The small molecule below binds the protein below.
Small molecule (SMILES): CC(=O)N[C@@H]1[C@@H](O)[C@H](O[C@@H]2O[C@H](CO[C@]3(C(=O)O)C[C@H](O)[C@@H](NC(C)=O)[C@H]([C@H](O)[C@H](O)CO)O3)[C@H](O)[C@H](O)[C@H]2O)[C@@H](CO)O[C@H]1O

Sequence of chain 53.A:
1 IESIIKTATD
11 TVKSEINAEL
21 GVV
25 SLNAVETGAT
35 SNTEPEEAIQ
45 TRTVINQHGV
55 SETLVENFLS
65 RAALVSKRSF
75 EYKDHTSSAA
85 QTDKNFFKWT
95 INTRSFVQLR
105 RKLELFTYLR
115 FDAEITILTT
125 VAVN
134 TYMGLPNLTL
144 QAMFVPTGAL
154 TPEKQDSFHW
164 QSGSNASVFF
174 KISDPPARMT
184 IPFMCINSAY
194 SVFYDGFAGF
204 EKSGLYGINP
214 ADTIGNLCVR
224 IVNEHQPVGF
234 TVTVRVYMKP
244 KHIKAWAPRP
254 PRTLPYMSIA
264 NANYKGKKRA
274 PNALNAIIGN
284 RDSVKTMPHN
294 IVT

Sequence of chain 53.B:
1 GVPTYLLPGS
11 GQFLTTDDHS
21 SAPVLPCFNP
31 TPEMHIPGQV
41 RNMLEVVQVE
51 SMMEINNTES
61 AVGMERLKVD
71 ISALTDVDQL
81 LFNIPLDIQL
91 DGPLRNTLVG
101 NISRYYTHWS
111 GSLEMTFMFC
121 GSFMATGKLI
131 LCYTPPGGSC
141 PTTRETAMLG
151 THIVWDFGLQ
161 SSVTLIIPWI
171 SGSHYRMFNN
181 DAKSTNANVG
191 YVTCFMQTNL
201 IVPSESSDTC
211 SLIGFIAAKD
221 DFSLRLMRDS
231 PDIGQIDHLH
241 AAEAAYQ

Binding-site contacts:
Ligand atom O4 contacts residue ARG95 of chain 53.B at 3.3 Å (salt-bridge).
Ligand atom O1B contacts residue ASP91 of chain 53.B at 3.8 Å.
Ligand atom O6 contacts residue ASP91 of chain 53.B at 3.2 Å.
Ligand atom O3 contacts residue PRO274 of chain 53.A at 3.6 Å.
Ligand atom C4 contacts residue PRO231 of chain 53.B at 3.4 Å (hydrophobic).
Ligand atom C11 contacts residue ILE233 of chain 53.B at 3.5 Å (hydrophobic).
Ligand atom C10 contacts residue ASN275 of chain 53.A at 3.2 Å.
Ligand atom O4 contacts residue ASP91 of chain 53.B at 2.4 Å (salt-bridge).
Ligand atom C4 contacts residue ASP91 of chain 53.B at 3.4 Å.
Ligand atom C1 contacts residue ARG104 of chain 53.B at 3.4 Å.
Ligand atom C11 contacts residue GLY234 of chain 53.B at 3.7 Å.
Ligand atom O7 contacts residue ASN180 of chain 53.B at 3.2 Å (h-bond).
Ligand atom O3 contacts residue GLY282 of chain 53.A at 3.3 Å.
Ligand atom C10 contacts residue LYS270 of chain 53.A at 3.6 Å.
Ligand atom C3 contacts residue ARG104 of chain 53.B at 3.8 Å.
Ligand atom N5 contacts residue ASN275 of chain 53.A at 3.5 Å (h-bond).
Ligand atom C4 contacts residue ASP232 of chain 53.B at 3.5 Å.
Ligand atom O7 contacts residue LYS270 of chain 53.A at 3.4 Å (salt-bridge).
Ligand atom C5 contacts residue ASN275 of chain 53.A at 3.5 Å.
Ligand atom O6 contacts residue PRO274 of chain 53.A at 3.8 Å.
Ligand atom O10 contacts residue ASN275 of chain 53.A at 2.7 Å (h-bond).
Ligand atom O4 contacts residue ASP232 of chain 53.B at 2.9 Å (salt-bridge).
Ligand atom N5 contacts residue PRO231 of chain 53.B at 2.6 Å (h-bond).
Ligand atom C11 contacts residue PRO231 of chain 53.B at 3.5 Å (hydrophobic).
Ligand atom C3 contacts residue PRO274 of chain 53.A at 3.7 Å (hydrophobic).
Ligand atom C4 contacts residue ASN275 of chain 53.A at 3.7 Å.
Ligand atom C5 contacts residue PRO231 of chain 53.B at 3.4 Å (hydrophobic).
Ligand atom C7 contacts residue ASN180 of chain 53.B at 3.5 Å.
Ligand atom O1B contacts residue ARG104 of chain 53.B at 2.4 Å (salt-bridge).
Ligand atom C10 contacts residue ASP232 of chain 53.B at 3.6 Å.
Ligand atom C4 contacts residue ARG104 of chain 53.B at 3.7 Å.
Ligand atom O4 contacts residue ASN275 of chain 53.A at 2.8 Å (h-bond).
Ligand atom C8 contacts residue ASN180 of chain 53.B at 3.0 Å.
Ligand atom O10 contacts residue LYS270 of chain 53.A at 3.0 Å (salt-bridge).
Ligand atom C11 contacts residue ASP232 of chain 53.B at 3.4 Å.
Ligand atom C10 contacts residue PRO231 of chain 53.B at 3.5 Å (hydrophobic).
Ligand atom C4 contacts residue PRO274 of chain 53.A at 3.8 Å (hydrophobic).
Ligand atom O7 contacts residue PRO274 of chain 53.A at 3.5 Å.
Ligand atom C3 contacts residue ARG95 of chain 53.B at 3.8 Å.
Ligand atom O4 contacts residue PRO231 of chain 53.B at 3.8 Å.